Sequence of chain 1.A:
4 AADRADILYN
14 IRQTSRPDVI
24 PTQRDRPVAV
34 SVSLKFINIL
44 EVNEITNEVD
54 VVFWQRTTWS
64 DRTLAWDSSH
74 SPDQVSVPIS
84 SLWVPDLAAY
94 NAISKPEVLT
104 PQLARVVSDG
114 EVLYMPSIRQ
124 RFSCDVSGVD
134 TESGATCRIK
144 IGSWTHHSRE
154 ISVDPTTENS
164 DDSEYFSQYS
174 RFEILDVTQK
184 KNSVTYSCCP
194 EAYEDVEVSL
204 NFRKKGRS

Binding-site contacts:
Ligand atom N2 contacts residue TRP147 of chain 1.E at 3.6 Å.
Ligand atom C12 contacts residue TYR189 of chain 1.E at 3.4 Å (hydrophobic).
Ligand atom CL7 contacts residue MET118 of chain 1.A at 3.6 Å.
Ligand atom N14 contacts residue TYR189 of chain 1.E at 3.9 Å.
Ligand atom O16 contacts residue MET118 of chain 1.A at 3.5 Å.
Ligand atom C13 contacts residue TRP147 of chain 1.E at 3.7 Å (hydrophobic).
Ligand atom C5 contacts residue TYR196 of chain 1.E at 3.5 Å (hydrophobic).
Ligand atom CL7 contacts residue LEU116 of chain 1.A at 2.8 Å.
Ligand atom C10 contacts residue TYR189 of chain 1.E at 3.7 Å (hydrophobic).
Ligand atom C12 contacts residue TRP57 of chain 1.A at 3.5 Å (hydrophobic).
Ligand atom O16 contacts residue CYS191 of chain 1.E at 3.2 Å (h-bond).
Ligand atom O17 contacts residue MET118 of chain 1.A at 3.8 Å.
Ligand atom O17 contacts residue TYR189 of chain 1.E at 3.5 Å.
Ligand atom C3 contacts residue TRP147 of chain 1.E at 3.1 Å (hydrophobic).
Ligand atom C10 contacts residue MET118 of chain 1.A at 3.8 Å (hydrophobic).
Ligand atom CL7 contacts residue LEU106 of chain 1.A at 4.0 Å.
Ligand atom C8 contacts residue TRP147 of chain 1.E at 3.3 Å (hydrophobic).
Ligand atom N15 contacts residue MET118 of chain 1.A at 3.5 Å.
Ligand atom C8 contacts residue TYR196 of chain 1.E at 3.6 Å (hydrophobic).
Ligand atom O16 contacts residue CYS192 of chain 1.E at 3.7 Å.
Ligand atom C4 contacts residue TRP147 of chain 1.E at 3.4 Å (hydrophobic).
Ligand atom C6 contacts residue LEU116 of chain 1.A at 3.8 Å (hydrophobic).
Ligand atom N11 contacts residue TYR189 of chain 1.E at 3.3 Å.
Ligand atom N11 contacts residue TRP57 of chain 1.A at 3.3 Å.
Ligand atom N11 contacts residue MET118 of chain 1.A at 4.0 Å.
Ligand atom O16 contacts residue ARG59 of chain 1.A at 3.7 Å.
Ligand atom N2 contacts residue THR148 of chain 1.E at 3.5 Å.
Ligand atom O16 contacts residue TYR189 of chain 1.E at 4.0 Å.
Ligand atom N14 contacts residue MET118 of chain 1.A at 3.5 Å.
Ligand atom C4 contacts residue TYR196 of chain 1.E at 3.9 Å (hydrophobic).
Ligand atom CL7 contacts residue ALA107 of chain 1.A at 4.1 Å.
Ligand atom N15 contacts residue TYR189 of chain 1.E at 3.7 Å.
Ligand atom CL7 contacts residue ARG108 of chain 1.A at 3.7 Å.
Ligand atom C13 contacts residue TYR189 of chain 1.E at 3.7 Å (hydrophobic).
Ligand atom C1 contacts residue THR148 of chain 1.E at 4.1 Å.
Ligand atom CL7 contacts residue TYR117 of chain 1.A at 3.8 Å.
Ligand atom C3 contacts residue THR148 of chain 1.E at 4.0 Å.
Ligand atom C12 contacts residue TRP147 of chain 1.E at 3.6 Å (hydrophobic).
Ligand atom N9 contacts residue TRP147 of chain 1.E at 4.0 Å.
Ligand atom N2 contacts residue MET118 of chain 1.A at 3.9 Å.

This protein binds this small molecule.
Small molecule (SMILES): O=[N+]([O-])/N=C1\NCCN1Cc1ccc(Cl)nc1

Sequence of chain 1.E:
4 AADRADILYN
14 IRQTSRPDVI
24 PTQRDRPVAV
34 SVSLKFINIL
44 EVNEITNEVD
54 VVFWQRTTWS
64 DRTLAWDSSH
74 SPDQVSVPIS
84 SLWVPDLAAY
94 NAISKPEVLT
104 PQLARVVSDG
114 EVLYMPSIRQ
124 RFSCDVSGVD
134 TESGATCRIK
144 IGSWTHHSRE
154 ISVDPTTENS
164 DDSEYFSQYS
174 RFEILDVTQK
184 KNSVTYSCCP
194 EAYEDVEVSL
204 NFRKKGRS